Sequence of chain 1.D:
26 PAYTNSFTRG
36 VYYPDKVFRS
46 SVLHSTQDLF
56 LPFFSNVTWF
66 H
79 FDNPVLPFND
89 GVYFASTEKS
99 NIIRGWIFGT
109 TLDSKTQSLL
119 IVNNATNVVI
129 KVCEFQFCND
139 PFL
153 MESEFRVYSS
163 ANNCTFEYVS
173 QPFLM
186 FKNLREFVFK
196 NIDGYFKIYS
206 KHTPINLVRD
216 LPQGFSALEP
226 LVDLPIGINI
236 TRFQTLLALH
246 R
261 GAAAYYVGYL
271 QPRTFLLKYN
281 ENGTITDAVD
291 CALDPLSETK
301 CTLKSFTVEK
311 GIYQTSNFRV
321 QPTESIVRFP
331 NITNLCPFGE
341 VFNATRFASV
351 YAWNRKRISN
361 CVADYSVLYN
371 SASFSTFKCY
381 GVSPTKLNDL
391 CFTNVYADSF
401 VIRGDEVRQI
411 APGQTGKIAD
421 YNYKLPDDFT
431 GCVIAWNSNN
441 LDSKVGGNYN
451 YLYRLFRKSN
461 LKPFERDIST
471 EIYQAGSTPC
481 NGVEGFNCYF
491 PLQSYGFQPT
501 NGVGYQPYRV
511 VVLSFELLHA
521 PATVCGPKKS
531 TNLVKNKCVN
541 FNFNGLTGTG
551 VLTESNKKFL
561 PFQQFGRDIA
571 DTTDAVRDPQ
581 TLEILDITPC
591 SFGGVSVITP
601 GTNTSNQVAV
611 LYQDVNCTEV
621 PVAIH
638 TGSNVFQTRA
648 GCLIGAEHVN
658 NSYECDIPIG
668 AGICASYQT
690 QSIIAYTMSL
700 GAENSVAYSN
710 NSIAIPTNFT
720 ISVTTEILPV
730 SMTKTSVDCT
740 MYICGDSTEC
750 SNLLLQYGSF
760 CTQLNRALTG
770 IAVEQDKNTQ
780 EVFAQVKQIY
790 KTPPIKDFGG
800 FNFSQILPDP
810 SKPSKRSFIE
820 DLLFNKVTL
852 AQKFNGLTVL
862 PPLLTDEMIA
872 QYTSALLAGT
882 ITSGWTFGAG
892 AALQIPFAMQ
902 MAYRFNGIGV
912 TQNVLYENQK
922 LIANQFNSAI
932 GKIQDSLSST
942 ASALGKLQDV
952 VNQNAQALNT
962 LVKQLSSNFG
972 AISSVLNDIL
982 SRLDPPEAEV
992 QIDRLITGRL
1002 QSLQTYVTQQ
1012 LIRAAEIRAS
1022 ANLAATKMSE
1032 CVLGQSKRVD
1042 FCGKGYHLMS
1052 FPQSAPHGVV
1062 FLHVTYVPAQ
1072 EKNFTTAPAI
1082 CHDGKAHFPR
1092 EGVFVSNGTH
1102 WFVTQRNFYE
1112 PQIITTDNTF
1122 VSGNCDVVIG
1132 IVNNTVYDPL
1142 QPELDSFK

This small molecule binds to this protein.
Small molecule (SMILES): CC(=O)N[C@@H]1[C@@H](O)[C@H](O)[C@@H](CO)O[C@H]1O

Binding-site contacts:
Ligand atom C7 contacts residue HIS1101 of chain 1.D at 3.9 Å.
Ligand atom C4 contacts residue ASN1098 of chain 1.D at 4.2 Å.
Ligand atom C3 contacts residue HIS1101 of chain 1.D at 3.7 Å.
Ligand atom N2 contacts residue ASN1098 of chain 1.D at 2.9 Å (h-bond).
Ligand atom C7 contacts residue ASN1098 of chain 1.D at 3.4 Å.
Ligand atom C2 contacts residue ASN1098 of chain 1.D at 2.4 Å.
Ligand atom O4 contacts residue HIS1101 of chain 1.D at 4.0 Å.
Ligand atom C8 contacts residue THR1100 of chain 1.D at 3.4 Å.
Ligand atom C1 contacts residue ASN1098 of chain 1.D at 1.4 Å.
Ligand atom C4 contacts residue HIS1101 of chain 1.D at 4.1 Å.
Ligand atom O7 contacts residue ASN1098 of chain 1.D at 3.5 Å (h-bond).
Ligand atom C5 contacts residue ASN1098 of chain 1.D at 3.7 Å.
Ligand atom O5 contacts residue PHE1103 of chain 1.D at 4.0 Å.
Ligand atom C7 contacts residue THR1100 of chain 1.D at 3.3 Å.
Ligand atom C3 contacts residue ASN1098 of chain 1.D at 3.8 Å.
Ligand atom O7 contacts residue HIS1101 of chain 1.D at 2.7 Å (h-bond).
Ligand atom O7 contacts residue THR1100 of chain 1.D at 2.5 Å (h-bond).
Ligand atom O5 contacts residue HIS1101 of chain 1.D at 4.2 Å.
Ligand atom C1 contacts residue HIS1101 of chain 1.D at 3.8 Å.
Ligand atom C2 contacts residue HIS1101 of chain 1.D at 4.2 Å.
Ligand atom C5 contacts residue HIS1101 of chain 1.D at 3.7 Å.
Ligand atom C6 contacts residue PHE1103 of chain 1.D at 3.8 Å (hydrophobic).
Ligand atom O5 contacts residue ASN1098 of chain 1.D at 2.4 Å (h-bond).
Ligand atom C8 contacts residue ASN1098 of chain 1.D at 3.3 Å.
Ligand atom C5 contacts residue PHE1103 of chain 1.D at 4.1 Å (hydrophobic).